Binding-site contacts:
Ligand atom O5 contacts residue THR117 of chain 1.A at 3.5 Å (h-bond).
Ligand atom O3 contacts residue ILE166 of chain 1.A at 3.7 Å.
Ligand atom C3 contacts residue ILE124 of chain 1.A at 3.7 Å (hydrophobic).
Ligand atom O6 contacts residue ASN155 of chain 1.A at 2.9 Å (h-bond).
Ligand atom O6 contacts residue THR127 of chain 1.A at 3.8 Å.
Ligand atom C2 contacts residue ASN155 of chain 1.A at 3.7 Å.
Ligand atom O4 contacts residue THR127 of chain 1.A at 3.3 Å.
Ligand atom C5 contacts residue THR117 of chain 1.A at 3.3 Å.
Ligand atom O7 contacts residue ASN155 of chain 1.A at 2.8 Å (h-bond).
Ligand atom O3 contacts residue ILE124 of chain 1.A at 3.8 Å.
Ligand atom O7 contacts residue ASN86 of chain 1.A at 3.2 Å (h-bond).
Ligand atom O4 contacts residue TYR115 of chain 1.A at 3.6 Å.
Ligand atom O4 contacts residue ASP129 of chain 1.A at 2.7 Å (salt-bridge).
Ligand atom C2 contacts residue ASN86 of chain 1.A at 2.4 Å.
Ligand atom O6 contacts residue THR117 of chain 1.A at 2.9 Å (h-bond).
Ligand atom C4 contacts residue THR117 of chain 1.A at 3.8 Å.
Ligand atom O4 contacts residue ASP122 of chain 1.A at 3.7 Å.
Ligand atom O3 contacts residue HIS123 of chain 1.A at 3.4 Å.
Ligand atom C3 contacts residue ASN86 of chain 1.A at 3.7 Å.
Ligand atom C6 contacts residue ASP129 of chain 1.A at 3.5 Å.
Ligand atom O4 contacts residue ILE124 of chain 1.A at 3.1 Å (h-bond).
Ligand atom O6 contacts residue ALA116 of chain 1.A at 3.2 Å.
Ligand atom O6 contacts residue GLY126 of chain 1.A at 3.8 Å.
Ligand atom N2 contacts residue ASN86 of chain 1.A at 2.9 Å (h-bond).
Ligand atom C6 contacts residue ILE124 of chain 1.A at 3.6 Å (hydrophobic).
Ligand atom O6 contacts residue ILE124 of chain 1.A at 3.3 Å.
Ligand atom C4 contacts residue ASP129 of chain 1.A at 3.6 Å.
Ligand atom O5 contacts residue GLY157 of chain 1.A at 3.2 Å.
Ligand atom C1 contacts residue GLY157 of chain 1.A at 3.8 Å.
Ligand atom C6 contacts residue ILE124 of chain 1.A at 3.8 Å (hydrophobic).
Ligand atom C8 contacts residue GLU43 of chain 1.A at 3.7 Å.
Ligand atom O5 contacts residue ILE124 of chain 1.A at 3.4 Å.
Ligand atom O4 contacts residue HIS123 of chain 1.A at 3.7 Å.
Ligand atom O2 contacts residue THR127 of chain 1.A at 3.7 Å.
Ligand atom C5 contacts residue ASN86 of chain 1.A at 3.6 Å.
Ligand atom C6 contacts residue THR117 of chain 1.A at 3.8 Å.
Ligand atom C7 contacts residue ASN86 of chain 1.A at 3.3 Å.
Ligand atom O5 contacts residue ASN86 of chain 1.A at 2.3 Å (h-bond).
Ligand atom C1 contacts residue ASN86 of chain 1.A at 1.4 Å.
Ligand atom C1 contacts residue THR117 of chain 1.A at 3.4 Å.

The small molecule below binds the protein below.
Small molecule (SMILES): CC(=O)N[C@H]1[C@H](O[C@H]2[C@H](O)[C@@H](NC(C)=O)CO[C@@H]2CO)O[C@H](CO)[C@@H](O[C@@H]2O[C@H](CO[C@H]3O[C@H](CO[C@H]4O[C@H](CO)[C@@H](O)[C@H](O)[C@@H]4O[C@H]4O[C@H](CO)[C@@H](O)[C@H](O)[C@@H]4O)[C@@H](O)[C@H](O)[C@@H]3O)[C@@H](O)[C@H](O[C@H]3O[C@H](CO)[C@@H](O)[C@H](O)[C@@H]3O[C@H]3O[C@H](CO)[C@@H](O)[C@H](O)[C@@H]3O)[C@@H]2O)[C@@H]1O

Sequence of chain 1.A:
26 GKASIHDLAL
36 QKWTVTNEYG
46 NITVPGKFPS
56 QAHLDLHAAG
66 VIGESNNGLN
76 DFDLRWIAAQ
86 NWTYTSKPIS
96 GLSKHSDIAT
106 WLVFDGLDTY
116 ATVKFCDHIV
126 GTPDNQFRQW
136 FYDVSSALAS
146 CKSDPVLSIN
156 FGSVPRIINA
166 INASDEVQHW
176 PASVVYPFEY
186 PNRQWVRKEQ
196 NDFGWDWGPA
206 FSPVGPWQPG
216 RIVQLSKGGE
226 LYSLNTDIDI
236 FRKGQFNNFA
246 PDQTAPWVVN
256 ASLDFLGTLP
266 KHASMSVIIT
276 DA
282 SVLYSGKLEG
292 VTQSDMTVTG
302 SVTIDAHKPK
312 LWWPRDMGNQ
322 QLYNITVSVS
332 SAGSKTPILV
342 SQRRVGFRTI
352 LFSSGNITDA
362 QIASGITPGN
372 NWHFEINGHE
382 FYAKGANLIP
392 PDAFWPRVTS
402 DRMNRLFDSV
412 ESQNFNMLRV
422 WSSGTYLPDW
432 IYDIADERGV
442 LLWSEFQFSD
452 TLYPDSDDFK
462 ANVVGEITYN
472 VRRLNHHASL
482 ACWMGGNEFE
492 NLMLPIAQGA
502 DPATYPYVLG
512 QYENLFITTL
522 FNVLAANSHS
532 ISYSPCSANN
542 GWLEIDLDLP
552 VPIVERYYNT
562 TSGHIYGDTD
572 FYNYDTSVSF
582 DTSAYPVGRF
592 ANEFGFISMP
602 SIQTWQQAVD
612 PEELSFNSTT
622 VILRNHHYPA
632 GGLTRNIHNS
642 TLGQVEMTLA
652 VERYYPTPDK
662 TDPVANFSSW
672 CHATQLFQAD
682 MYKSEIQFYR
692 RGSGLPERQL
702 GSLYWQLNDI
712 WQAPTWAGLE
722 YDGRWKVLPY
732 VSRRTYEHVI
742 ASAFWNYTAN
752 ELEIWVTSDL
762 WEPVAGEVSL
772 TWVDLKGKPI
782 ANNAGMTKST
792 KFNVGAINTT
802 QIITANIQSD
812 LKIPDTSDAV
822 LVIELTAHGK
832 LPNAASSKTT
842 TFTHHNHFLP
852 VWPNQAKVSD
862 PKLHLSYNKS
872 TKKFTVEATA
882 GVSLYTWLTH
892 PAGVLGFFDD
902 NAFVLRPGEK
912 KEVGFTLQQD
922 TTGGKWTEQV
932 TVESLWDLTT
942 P